The small molecule below binds the protein below.
Small molecule (SMILES): CC(C)[C@H](NC(=O)[C@@H]1CCCN1C(=O)[C@@H]1CCCN1)C(=O)O

Sequence of chain 1.B:
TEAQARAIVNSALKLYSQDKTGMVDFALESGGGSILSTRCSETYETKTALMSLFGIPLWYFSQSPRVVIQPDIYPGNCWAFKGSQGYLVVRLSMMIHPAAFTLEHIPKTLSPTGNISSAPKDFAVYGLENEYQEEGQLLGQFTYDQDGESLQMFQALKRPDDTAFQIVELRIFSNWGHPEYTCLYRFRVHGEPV

Sequence of chain 1.C:
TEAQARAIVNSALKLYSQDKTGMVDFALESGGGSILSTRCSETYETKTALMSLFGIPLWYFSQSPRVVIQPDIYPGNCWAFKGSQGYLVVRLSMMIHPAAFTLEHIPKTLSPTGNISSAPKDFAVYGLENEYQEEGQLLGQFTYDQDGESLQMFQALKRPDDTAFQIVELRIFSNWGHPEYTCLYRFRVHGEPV

Binding-site contacts:
Ligand atom C contacts residue CYS191 of chain 1.C at 4.0 Å (hydrophobic).
Ligand atom CD contacts residue THR54 of chain 1.C at 3.3 Å.
Ligand atom CG contacts residue GLY40 of chain 1.B at 3.3 Å.
Ligand atom O contacts residue SER126 of chain 1.C at 4.0 Å.
Ligand atom CA contacts residue TYR193 of chain 1.C at 3.2 Å (hydrophobic).
Ligand atom CG1 contacts residue GLY84 of chain 1.C at 3.7 Å.
Ligand atom CB contacts residue SER38 of chain 1.B at 4.0 Å.
Ligand atom O contacts residue TYR193 of chain 1.C at 2.5 Å (h-bond).
Ligand atom CD contacts residue THR56 of chain 1.C at 3.6 Å.
Ligand atom O contacts residue ILE114 of chain 1.C at 3.7 Å.
Ligand atom CD contacts residue GLY40 of chain 1.B at 3.8 Å.
Ligand atom N contacts residue CYS191 of chain 1.C at 4.0 Å.
Ligand atom CG contacts residue THR56 of chain 1.C at 3.4 Å.
Ligand atom CB contacts residue THR56 of chain 1.C at 3.5 Å.
Ligand atom CG contacts residue ALA88 of chain 1.C at 3.8 Å (hydrophobic).
Ligand atom CB contacts residue THR54 of chain 1.C at 4.2 Å.
Ligand atom C contacts residue TYR193 of chain 1.C at 3.1 Å (hydrophobic).
Ligand atom N contacts residue TYR189 of chain 1.C at 3.8 Å.
Ligand atom O contacts residue TYR189 of chain 1.C at 4.0 Å.
Ligand atom CA contacts residue THR56 of chain 1.C at 3.4 Å.
Ligand atom CB contacts residue GLY40 of chain 1.B at 4.2 Å.
Ligand atom CG1 contacts residue PRO83 of chain 1.C at 4.1 Å (hydrophobic).
Ligand atom CB contacts residue TYR193 of chain 1.C at 3.7 Å (hydrophobic).
Ligand atom C contacts residue SER126 of chain 1.C at 3.8 Å.
Ligand atom C contacts residue CYS191 of chain 1.C at 4.0 Å (hydrophobic).
Ligand atom CG2 contacts residue PRO120 of chain 1.C at 3.8 Å (hydrophobic).
Ligand atom CG contacts residue THR54 of chain 1.C at 3.2 Å.
Ligand atom CB contacts residue GLY84 of chain 1.C at 4.0 Å.
Ligand atom O contacts residue HIS113 of chain 1.C at 3.9 Å.
Ligand atom CB contacts residue TYR189 of chain 1.C at 3.4 Å (hydrophobic).
Ligand atom O contacts residue GLY84 of chain 1.C at 3.6 Å.
Ligand atom N contacts residue THR56 of chain 1.C at 3.5 Å.
Ligand atom CA contacts residue GLY84 of chain 1.C at 4.0 Å.
Ligand atom OXT contacts residue SER126 of chain 1.C at 2.7 Å (h-bond).
Ligand atom OXT contacts residue CYS191 of chain 1.C at 3.5 Å (h-bond).
Ligand atom CB contacts residue CYS191 of chain 1.C at 3.6 Å (hydrophobic).
Ligand atom O contacts residue CYS86 of chain 1.C at 3.9 Å.
Ligand atom CB contacts residue ALA88 of chain 1.C at 3.8 Å (hydrophobic).
Ligand atom CG1 contacts residue GLY39 of chain 1.B at 3.9 Å.
Ligand atom CA contacts residue TYR189 of chain 1.C at 3.2 Å (hydrophobic).